This protein binds this small molecule.
Small molecule (SMILES): Cl[Pt+]12<-n3ccccc3-c3cccc(-c4ccccn->14)n->23

Binding-site contacts:
Ligand atom N3 contacts residue TRP57 of chain 1.A at 3.1 Å.
Ligand atom N1 contacts residue TRP57 of chain 1.A at 3.9 Å.
Ligand atom C15 contacts residue TRP57 of chain 1.A at 3.5 Å (hydrophobic).
Ligand atom C14 contacts residue TRP57 of chain 1.A at 4.3 Å (hydrophobic).
Ligand atom C4 contacts residue TYR78 of chain 1.A at 4.3 Å (hydrophobic).
Ligand atom C1 contacts residue TRP57 of chain 1.A at 4.2 Å (hydrophobic).
Ligand atom C12 contacts residue TYR73 of chain 1.A at 3.5 Å (hydrophobic).
Ligand atom N2 contacts residue TRP57 of chain 1.A at 3.9 Å.
Ligand atom C8 contacts residue TRP50 of chain 1.A at 3.6 Å (hydrophobic).
Ligand atom C5 contacts residue TRP57 of chain 1.A at 4.0 Å (hydrophobic).
Ligand atom C9 contacts residue TYR78 of chain 1.A at 4.5 Å (hydrophobic).
Ligand atom C11 contacts residue TRP57 of chain 1.A at 3.4 Å (hydrophobic).
Ligand atom C12 contacts residue TRP50 of chain 1.A at 3.5 Å (hydrophobic).
Ligand atom C9 contacts residue TRP50 of chain 1.A at 3.4 Å (hydrophobic).
Ligand atom C14 contacts residue TYR73 of chain 1.A at 3.8 Å (hydrophobic).
Ligand atom C10 contacts residue TRP57 of chain 1.A at 3.7 Å (hydrophobic).
Ligand atom C7 contacts residue TYR78 of chain 1.A at 3.4 Å (hydrophobic).
Ligand atom C13 contacts residue TYR73 of chain 1.A at 3.6 Å (hydrophobic).
Ligand atom C13 contacts residue TRP57 of chain 1.A at 4.3 Å (hydrophobic).
Ligand atom C5 contacts residue TYR78 of chain 1.A at 4.4 Å (hydrophobic).
Ligand atom C8 contacts residue TYR78 of chain 1.A at 3.6 Å (hydrophobic).
Ligand atom C9 contacts residue TYR73 of chain 1.A at 4.0 Å (hydrophobic).
Ligand atom C10 contacts residue TRP50 of chain 1.A at 4.4 Å (hydrophobic).
Ligand atom C4 contacts residue MET87 of chain 1.A at 3.8 Å (hydrophobic).
Ligand atom C6 contacts residue TYR78 of chain 1.A at 4.1 Å (hydrophobic).
Ligand atom C4 contacts residue ASP107 of chain 1.A at 3.2 Å.
Ligand atom C3 contacts residue MET87 of chain 1.A at 4.3 Å (hydrophobic).
Ligand atom C2 contacts residue ASP107 of chain 1.A at 4.1 Å.
Ligand atom C9 contacts residue TRP57 of chain 1.A at 4.2 Å (hydrophobic).
Ligand atom C3 contacts residue ASP107 of chain 1.A at 2.9 Å.
Ligand atom C13 contacts residue TRP50 of chain 1.A at 3.9 Å (hydrophobic).
Ligand atom C7 contacts residue MET87 of chain 1.A at 3.9 Å (hydrophobic).
Ligand atom C15 contacts residue TYR73 of chain 1.A at 4.3 Å (hydrophobic).
Ligand atom C11 contacts residue TRP50 of chain 1.A at 4.2 Å (hydrophobic).
Ligand atom C11 contacts residue TYR73 of chain 1.A at 4.1 Å (hydrophobic).
Ligand atom C12 contacts residue TRP57 of chain 1.A at 3.9 Å (hydrophobic).
Ligand atom C10 contacts residue TYR73 of chain 1.A at 4.3 Å (hydrophobic).
Ligand atom C6 contacts residue TRP57 of chain 1.A at 4.1 Å (hydrophobic).
Ligand atom PT1 contacts residue TRP57 of chain 1.A at 3.4 Å.

Sequence of chain 1.A:
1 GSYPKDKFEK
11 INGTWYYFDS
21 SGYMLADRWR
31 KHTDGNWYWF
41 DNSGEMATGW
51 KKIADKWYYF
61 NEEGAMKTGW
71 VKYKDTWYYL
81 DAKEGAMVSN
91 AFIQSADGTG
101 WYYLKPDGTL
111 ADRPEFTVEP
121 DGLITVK